Sequence of chain 1.M:
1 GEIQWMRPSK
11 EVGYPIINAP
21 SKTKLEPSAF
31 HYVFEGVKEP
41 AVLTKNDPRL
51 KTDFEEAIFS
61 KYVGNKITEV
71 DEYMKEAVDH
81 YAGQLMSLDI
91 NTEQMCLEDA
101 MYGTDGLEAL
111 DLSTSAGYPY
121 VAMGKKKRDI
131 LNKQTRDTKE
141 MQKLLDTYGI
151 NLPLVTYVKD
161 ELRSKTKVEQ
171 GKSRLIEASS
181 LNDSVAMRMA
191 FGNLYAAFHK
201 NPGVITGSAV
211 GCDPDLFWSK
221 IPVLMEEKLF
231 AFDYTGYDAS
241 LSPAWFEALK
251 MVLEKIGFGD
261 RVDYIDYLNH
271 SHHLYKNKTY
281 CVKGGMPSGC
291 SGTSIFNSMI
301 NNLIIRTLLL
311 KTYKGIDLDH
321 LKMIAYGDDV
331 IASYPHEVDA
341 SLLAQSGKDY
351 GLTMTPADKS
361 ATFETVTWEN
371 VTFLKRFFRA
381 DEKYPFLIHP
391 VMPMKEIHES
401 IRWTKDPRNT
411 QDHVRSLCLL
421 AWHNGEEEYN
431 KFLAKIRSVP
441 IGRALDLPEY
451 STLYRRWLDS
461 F

Binding-site contacts:
Ligand atom O5' contacts residue ASN18 of chain 1.M at 3.7 Å.
Ligand atom C4' contacts residue VAL121 of chain 1.M at 4.4 Å (hydrophobic).
Ligand atom C5' contacts residue GLY124 of chain 1.M at 4.0 Å.
Ligand atom C5' contacts residue ASN18 of chain 1.M at 4.4 Å.
Ligand atom O3' contacts residue MET123 of chain 1.M at 4.3 Å.
Ligand atom C5' contacts residue ALA122 of chain 1.M at 3.5 Å (hydrophobic).
Ligand atom O3' contacts residue ILE16 of chain 1.M at 4.5 Å.
Ligand atom C3' contacts residue GLY124 of chain 1.M at 4.3 Å.
Ligand atom C3' contacts residue ILE16 of chain 1.M at 4.4 Å (hydrophobic).
Ligand atom O2' contacts residue ILE16 of chain 1.M at 4.2 Å.
Ligand atom C1' contacts residue ASN18 of chain 1.M at 3.5 Å.
Ligand atom N3 contacts residue ASN18 of chain 1.M at 4.1 Å.
Ligand atom P contacts residue ASN18 of chain 1.M at 4.3 Å.
Ligand atom C5' contacts residue ILE16 of chain 1.M at 3.9 Å (hydrophobic).
Ligand atom OP1 contacts residue ASN18 of chain 1.M at 4.4 Å.
Ligand atom C4' contacts residue ALA122 of chain 1.M at 4.0 Å (hydrophobic).
Ligand atom C8 contacts residue ASN18 of chain 1.M at 3.8 Å.
Ligand atom O4' contacts residue ILE17 of chain 1.M at 3.9 Å.
Ligand atom C4' contacts residue ASN18 of chain 1.M at 4.0 Å.
Ligand atom N9 contacts residue ASN18 of chain 1.M at 3.9 Å.
Ligand atom O4' contacts residue VAL121 of chain 1.M at 4.3 Å.
Ligand atom C4' contacts residue GLY124 of chain 1.M at 4.3 Å.
Ligand atom OP1 contacts residue MET123 of chain 1.M at 4.3 Å.
Ligand atom C4' contacts residue ILE17 of chain 1.M at 4.5 Å (hydrophobic).
Ligand atom O4' contacts residue ILE16 of chain 1.M at 4.1 Å.
Ligand atom O2' contacts residue VAL121 of chain 1.M at 4.3 Å.
Ligand atom O3' contacts residue GLY124 of chain 1.M at 3.6 Å.
Ligand atom C2' contacts residue GLY124 of chain 1.M at 4.3 Å.
Ligand atom O4' contacts residue ASN18 of chain 1.M at 3.0 Å (h-bond).
Ligand atom C4' contacts residue ILE16 of chain 1.M at 3.4 Å (hydrophobic).
Ligand atom O2' contacts residue GLY124 of chain 1.M at 3.2 Å.
Ligand atom C4 contacts residue ASN18 of chain 1.M at 4.0 Å.

A protein and the small-molecule ligand that binds it are described below.
Small molecule (SMILES): Nc1nc(=O)c2ncn([C@@H]3O[C@H](CO[P](=O)(O)O[C@H]4[C@@H](O)[C@H](n5cnc6c(N)ncnc65)O[C@@H]4CO[P](=O)(O)O[C@H]4[C@@H](O)[C@H](n5cnc6c(=O)nc(N)[nH]c65)O[C@@H]4CO[P](=O)(O)O[C@H]4[C@@H](O)[C@H](n5cnc6c(=O)nc(N)[nH]c65)O[C@@H]4COP(=O)=O)[C@@H](O)[C@H]3O)c2[nH]1